The protein below binds the small molecule below.
Small molecule (SMILES): CC(=O)N[C@@H]1[C@@H](O)[C@H](O)[C@@H](CO)O[C@H]1O

Binding-site contacts:
Ligand atom C5 contacts residue ASN432 of chain 1.A at 3.6 Å.
Ligand atom C2 contacts residue ASN432 of chain 1.A at 2.5 Å.
Ligand atom C1 contacts residue ILE431 of chain 1.A at 4.1 Å (hydrophobic).
Ligand atom C8 contacts residue ILE431 of chain 1.A at 3.8 Å (hydrophobic).
Ligand atom C4 contacts residue ASN432 of chain 1.A at 4.3 Å.
Ligand atom C7 contacts residue ILE431 of chain 1.A at 4.0 Å (hydrophobic).
Ligand atom N2 contacts residue ILE431 of chain 1.A at 3.9 Å.
Ligand atom O7 contacts residue ILE431 of chain 1.A at 4.1 Å.
Ligand atom C3 contacts residue ASN432 of chain 1.A at 3.9 Å.
Ligand atom O7 contacts residue ASN432 of chain 1.A at 3.0 Å (h-bond).
Ligand atom N2 contacts residue ASN432 of chain 1.A at 3.1 Å (h-bond).
Ligand atom C7 contacts residue ASN432 of chain 1.A at 3.3 Å.
Ligand atom O5 contacts residue ASN432 of chain 1.A at 2.3 Å (h-bond).
Ligand atom C1 contacts residue ASN432 of chain 1.A at 1.4 Å.

Sequence of chain 1.A:
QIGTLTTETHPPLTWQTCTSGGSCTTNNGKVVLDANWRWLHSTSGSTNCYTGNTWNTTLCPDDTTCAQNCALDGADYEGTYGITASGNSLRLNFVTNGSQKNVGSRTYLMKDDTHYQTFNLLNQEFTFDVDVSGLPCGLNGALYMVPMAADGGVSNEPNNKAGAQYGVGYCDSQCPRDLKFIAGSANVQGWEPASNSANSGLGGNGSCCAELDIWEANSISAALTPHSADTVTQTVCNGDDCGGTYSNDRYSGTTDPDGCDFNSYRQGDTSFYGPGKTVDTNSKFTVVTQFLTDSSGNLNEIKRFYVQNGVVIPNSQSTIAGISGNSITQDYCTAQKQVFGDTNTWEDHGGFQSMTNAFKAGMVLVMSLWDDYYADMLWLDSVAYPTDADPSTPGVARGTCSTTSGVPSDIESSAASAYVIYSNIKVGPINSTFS